A small-molecule ligand and the protein it binds are described below.
Small molecule (SMILES): CC(=O)N[C@@H]1[C@@H](O)[C@H](O)[C@@H](CO)O[C@H]1O

Binding-site contacts:
Ligand atom C4 contacts residue ASN370 of chain 1.A at 4.2 Å.
Ligand atom O5 contacts residue ASN370 of chain 1.A at 2.3 Å (h-bond).
Ligand atom O7 contacts residue ASN370 of chain 1.A at 4.2 Å.
Ligand atom C8 contacts residue PRO369 of chain 1.A at 3.7 Å (hydrophobic).
Ligand atom C7 contacts residue PRO369 of chain 1.A at 4.4 Å (hydrophobic).
Ligand atom C1 contacts residue ASN370 of chain 1.A at 1.4 Å.
Ligand atom N2 contacts residue ASN370 of chain 1.A at 3.0 Å (h-bond).
Ligand atom C2 contacts residue ASN370 of chain 1.A at 2.5 Å.
Ligand atom C5 contacts residue ASN370 of chain 1.A at 3.6 Å.
Ligand atom C3 contacts residue ASN370 of chain 1.A at 3.8 Å.
Ligand atom C7 contacts residue ASN370 of chain 1.A at 3.8 Å.

Sequence of chain 1.A:
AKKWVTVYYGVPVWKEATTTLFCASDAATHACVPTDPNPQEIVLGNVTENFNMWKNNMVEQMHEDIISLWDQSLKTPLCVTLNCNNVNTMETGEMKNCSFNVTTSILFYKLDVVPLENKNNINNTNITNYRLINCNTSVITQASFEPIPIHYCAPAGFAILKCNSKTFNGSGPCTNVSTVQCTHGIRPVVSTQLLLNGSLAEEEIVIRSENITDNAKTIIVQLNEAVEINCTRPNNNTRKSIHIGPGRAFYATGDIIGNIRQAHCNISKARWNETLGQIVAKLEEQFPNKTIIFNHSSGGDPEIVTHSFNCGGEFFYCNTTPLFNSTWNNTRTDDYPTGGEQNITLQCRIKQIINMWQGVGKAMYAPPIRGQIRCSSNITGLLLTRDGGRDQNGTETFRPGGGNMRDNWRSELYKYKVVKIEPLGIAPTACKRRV